Binding-site contacts:
Ligand atom N12 contacts residue GLY231 of chain 1.A at 3.0 Å (h-bond).
Ligand atom O18 contacts residue GLY17 of chain 1.A at 2.8 Å (h-bond).
Ligand atom O10 contacts residue TRP119 of chain 1.A at 3.3 Å.
Ligand atom N01 contacts residue ASP229 of chain 1.A at 2.7 Å (salt-bridge).
Ligand atom C02 contacts residue ASP36 of chain 1.A at 3.6 Å.
Ligand atom C20 contacts residue THR233 of chain 1.A at 3.5 Å.
Ligand atom C19 contacts residue THR233 of chain 1.A at 3.2 Å.
Ligand atom F27 contacts residue TYR75 of chain 1.A at 3.1 Å.
Ligand atom C25 contacts residue ASP36 of chain 1.A at 3.4 Å.
Ligand atom C13 contacts residue THR232 of chain 1.A at 3.7 Å.
Ligand atom C16 contacts residue ALA335 of chain 1.A at 3.5 Å (hydrophobic).
Ligand atom N01 contacts residue ASP36 of chain 1.A at 2.8 Å (salt-bridge).
Ligand atom O15 contacts residue THR233 of chain 1.A at 3.7 Å.
Ligand atom C17 contacts residue ARG16 of chain 1.A at 3.7 Å.
Ligand atom O18 contacts residue GLY15 of chain 1.A at 3.5 Å (h-bond).
Ligand atom O15 contacts residue ALA335 of chain 1.A at 3.1 Å.
Ligand atom C09 contacts residue LEU34 of chain 1.A at 3.5 Å (hydrophobic).
Ligand atom N08 contacts residue LEU34 of chain 1.A at 3.5 Å.
Ligand atom C17 contacts residue ASP13 of chain 1.A at 3.4 Å.
Ligand atom C19 contacts residue GLY17 of chain 1.A at 3.2 Å.
Ligand atom C13 contacts residue GLY231 of chain 1.A at 3.5 Å.
Ligand atom C07 contacts residue GLY231 of chain 1.A at 3.5 Å.
Ligand atom F24 contacts residue PHE112 of chain 1.A at 3.2 Å.
Ligand atom C20 contacts residue ARG16 of chain 1.A at 3.6 Å.
Ligand atom O10 contacts residue LEU34 of chain 1.A at 3.6 Å.
Ligand atom C20 contacts residue GLY17 of chain 1.A at 3.5 Å.
Ligand atom C25 contacts residue TYR75 of chain 1.A at 3.4 Å (hydrophobic).
Ligand atom C26 contacts residue TYR75 of chain 1.A at 3.6 Å (hydrophobic).
Ligand atom C16 contacts residue ASP13 of chain 1.A at 3.4 Å.
Ligand atom F24 contacts residue TYR75 of chain 1.A at 3.2 Å.
Ligand atom N08 contacts residue GLY231 of chain 1.A at 2.8 Å (h-bond).
Ligand atom C13 contacts residue SER230 of chain 1.A at 3.3 Å.
Ligand atom O18 contacts residue ARG16 of chain 1.A at 3.2 Å.
Ligand atom O18 contacts residue THR233 of chain 1.A at 3.5 Å (h-bond).
Ligand atom C17 contacts residue GLY17 of chain 1.A at 3.5 Å.
Ligand atom N03 contacts residue ASP36 of chain 1.A at 2.9 Å (salt-bridge).
Ligand atom C06 contacts residue GLY231 of chain 1.A at 3.2 Å.
Ligand atom C14 contacts residue THR233 of chain 1.A at 3.5 Å.
Ligand atom C17 contacts residue GLY15 of chain 1.A at 3.5 Å.
Ligand atom C19 contacts residue ARG16 of chain 1.A at 3.7 Å.

This small molecule binds to this protein.
Small molecule (SMILES): C[C@H]1SC(N)=N[C@](C)(c2cc(NC(=O)c3cc4c(cn3)OCCO4)ccc2F)[C@H]1F

Sequence of chain 1.A:
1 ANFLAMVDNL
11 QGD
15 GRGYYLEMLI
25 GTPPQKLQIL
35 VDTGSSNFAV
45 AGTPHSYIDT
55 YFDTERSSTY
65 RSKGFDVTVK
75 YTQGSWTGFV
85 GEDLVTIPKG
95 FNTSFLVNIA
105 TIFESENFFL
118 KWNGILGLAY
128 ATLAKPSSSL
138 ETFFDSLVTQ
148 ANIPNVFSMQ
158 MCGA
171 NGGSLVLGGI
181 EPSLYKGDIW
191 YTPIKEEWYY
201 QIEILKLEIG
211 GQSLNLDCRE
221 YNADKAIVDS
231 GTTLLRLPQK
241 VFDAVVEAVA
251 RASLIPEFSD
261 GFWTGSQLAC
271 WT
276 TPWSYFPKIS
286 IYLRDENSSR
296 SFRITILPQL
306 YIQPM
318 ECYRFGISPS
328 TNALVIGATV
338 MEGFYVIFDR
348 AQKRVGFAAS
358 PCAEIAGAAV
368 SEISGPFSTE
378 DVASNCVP